Sequence of chain 6.A:
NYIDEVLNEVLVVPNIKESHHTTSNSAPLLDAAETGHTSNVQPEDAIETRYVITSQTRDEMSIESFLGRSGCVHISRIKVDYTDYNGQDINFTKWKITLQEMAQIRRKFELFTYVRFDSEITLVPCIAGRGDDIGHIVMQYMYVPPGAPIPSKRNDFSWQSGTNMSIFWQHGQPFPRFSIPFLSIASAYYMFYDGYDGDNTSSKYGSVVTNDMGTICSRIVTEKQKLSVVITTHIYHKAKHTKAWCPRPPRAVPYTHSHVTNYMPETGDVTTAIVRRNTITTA

Binding-site contacts:
Ligand atom N3A contacts residue PHE182 of chain 6.A at 4.1 Å.
Ligand atom C2A contacts residue PHE182 of chain 6.A at 4.1 Å (hydrophobic).
Ligand atom C5 contacts residue MET217 of chain 6.A at 3.8 Å (hydrophobic).
Ligand atom C3 contacts residue LEU103 of chain 6.A at 4.3 Å (hydrophobic).
Ligand atom C4 contacts residue LEU103 of chain 6.A at 3.6 Å (hydrophobic).
Ligand atom C3B contacts residue ILE125 of chain 6.A at 4.3 Å (hydrophobic).
Ligand atom O1A contacts residue LEU127 of chain 6.A at 4.1 Å.
Ligand atom C2C contacts residue ILE101 of chain 6.A at 4.2 Å (hydrophobic).
Ligand atom C2B contacts residue ILE184 of chain 6.A at 4.1 Å (hydrophobic).
Ligand atom N3A contacts residue TYR147 of chain 6.A at 4.1 Å.
Ligand atom CL2 contacts residue ILE184 of chain 6.A at 4.2 Å.
Ligand atom N3A contacts residue ILE220 of chain 6.A at 4.3 Å.
Ligand atom C2B contacts residue TYR147 of chain 6.A at 3.4 Å (hydrophobic).
Ligand atom C31 contacts residue LEU103 of chain 6.A at 4.1 Å (hydrophobic).
Ligand atom O1B contacts residue ILE125 of chain 6.A at 4.1 Å.
Ligand atom C4B contacts residue ILE125 of chain 6.A at 4.0 Å (hydrophobic).
Ligand atom C3B contacts residue TYR147 of chain 6.A at 3.3 Å (hydrophobic).
Ligand atom CL1 contacts residue ILE125 of chain 6.A at 3.7 Å.
Ligand atom C4B contacts residue ILE220 of chain 6.A at 4.2 Å (hydrophobic).
Ligand atom C5B contacts residue ILE125 of chain 6.A at 3.5 Å (hydrophobic).
Ligand atom O1 contacts residue MET217 of chain 6.A at 2.7 Å (h-bond).
Ligand atom C5A contacts residue LEU127 of chain 6.A at 3.8 Å (hydrophobic).
Ligand atom C6B contacts residue ILE125 of chain 6.A at 3.3 Å (hydrophobic).
Ligand atom C2C contacts residue MET217 of chain 6.A at 3.9 Å (hydrophobic).
Ligand atom C2B contacts residue ILE125 of chain 6.A at 4.1 Å (hydrophobic).
Ligand atom C31 contacts residue MET195 of chain 6.A at 3.9 Å (hydrophobic).
Ligand atom CL1 contacts residue ILE239 of chain 6.A at 4.0 Å.
Ligand atom C5B contacts residue ILE220 of chain 6.A at 4.3 Å (hydrophobic).
Ligand atom O1A contacts residue ILE239 of chain 6.A at 4.3 Å.
Ligand atom C5A contacts residue TYR145 of chain 6.A at 3.7 Å (hydrophobic).
Ligand atom C4A contacts residue TYR145 of chain 6.A at 3.7 Å (hydrophobic).
Ligand atom C3C contacts residue ILE101 of chain 6.A at 3.8 Å (hydrophobic).
Ligand atom C2A contacts residue ILE220 of chain 6.A at 4.1 Å (hydrophobic).
Ligand atom C3 contacts residue MET217 of chain 6.A at 4.2 Å (hydrophobic).
Ligand atom CL2 contacts residue TYR147 of chain 6.A at 2.4 Å.
Ligand atom C4A contacts residue MET146 of chain 6.A at 4.0 Å (hydrophobic).
Ligand atom CL2 contacts residue LEU187 of chain 6.A at 3.9 Å.
Ligand atom C1B contacts residue ILE125 of chain 6.A at 3.6 Å (hydrophobic).
Ligand atom N2 contacts residue MET217 of chain 6.A at 3.1 Å (h-bond).
Ligand atom N2 contacts residue ASN215 of chain 6.A at 4.0 Å.

A small-molecule ligand and the protein it binds are described below.
Small molecule (SMILES): Cc1cc(CCCOc2c(Cl)cc(C3=NCCO3)cc2Cl)on1